Sequence of chain 2.A:
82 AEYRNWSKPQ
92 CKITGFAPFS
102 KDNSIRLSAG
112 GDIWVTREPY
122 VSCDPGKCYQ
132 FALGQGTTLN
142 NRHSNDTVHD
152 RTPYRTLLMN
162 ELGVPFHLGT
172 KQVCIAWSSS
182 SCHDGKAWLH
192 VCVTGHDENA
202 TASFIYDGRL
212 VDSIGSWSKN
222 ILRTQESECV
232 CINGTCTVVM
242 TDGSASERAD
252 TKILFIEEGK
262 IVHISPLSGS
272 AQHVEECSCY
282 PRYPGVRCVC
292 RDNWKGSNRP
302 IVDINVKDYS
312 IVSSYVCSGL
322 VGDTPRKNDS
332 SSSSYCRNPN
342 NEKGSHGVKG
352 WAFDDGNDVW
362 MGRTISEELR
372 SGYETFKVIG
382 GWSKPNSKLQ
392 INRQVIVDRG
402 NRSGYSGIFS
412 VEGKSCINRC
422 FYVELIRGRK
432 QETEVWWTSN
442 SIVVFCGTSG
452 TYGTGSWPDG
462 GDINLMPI

Sequence of chain 3.A:
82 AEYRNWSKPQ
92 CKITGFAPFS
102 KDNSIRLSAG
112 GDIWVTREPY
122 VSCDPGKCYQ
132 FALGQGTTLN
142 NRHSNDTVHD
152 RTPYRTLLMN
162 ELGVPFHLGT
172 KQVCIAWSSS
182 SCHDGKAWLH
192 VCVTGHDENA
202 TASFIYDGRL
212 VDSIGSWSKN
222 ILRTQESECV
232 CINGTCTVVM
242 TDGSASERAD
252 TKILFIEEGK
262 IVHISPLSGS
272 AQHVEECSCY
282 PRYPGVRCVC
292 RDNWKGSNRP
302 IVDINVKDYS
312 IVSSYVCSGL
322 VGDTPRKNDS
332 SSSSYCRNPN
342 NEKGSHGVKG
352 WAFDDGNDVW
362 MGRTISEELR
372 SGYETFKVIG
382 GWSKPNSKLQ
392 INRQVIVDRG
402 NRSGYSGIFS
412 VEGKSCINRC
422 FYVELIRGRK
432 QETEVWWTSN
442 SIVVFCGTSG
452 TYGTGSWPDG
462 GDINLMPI

Binding-site contacts:
Ligand atom C2 contacts residue ARG394 of chain 2.A at 3.9 Å.
Ligand atom O2 contacts residue ARG394 of chain 2.A at 3.4 Å (salt-bridge).
Ligand atom O7 contacts residue THR455 of chain 2.A at 3.5 Å (h-bond).
Ligand atom O5 contacts residue ASN393 of chain 2.A at 3.8 Å.
Ligand atom O4 contacts residue ARG394 of chain 2.A at 3.3 Å (salt-bridge).
Ligand atom O6 contacts residue GLY454 of chain 2.A at 2.8 Å (h-bond).
Ligand atom O5 contacts residue GLY454 of chain 2.A at 3.4 Å.
Ligand atom O2 contacts residue GLN391 of chain 2.A at 2.6 Å (h-bond).
Ligand atom O2 contacts residue ILE392 of chain 2.A at 3.5 Å.
Ligand atom O7 contacts residue ASN200 of chain 3.A at 2.8 Å (h-bond).
Ligand atom O3 contacts residue GLN391 of chain 2.A at 3.2 Å (h-bond).
Ligand atom C2 contacts residue ASN200 of chain 3.A at 2.4 Å.
Ligand atom C6 contacts residue TYR453 of chain 2.A at 3.4 Å (hydrophobic).
Ligand atom C7 contacts residue ASN200 of chain 3.A at 3.1 Å.
Ligand atom C8 contacts residue TYR453 of chain 2.A at 3.9 Å (hydrophobic).
Ligand atom C5 contacts residue ASN200 of chain 3.A at 3.7 Å.
Ligand atom C3 contacts residue GLN391 of chain 2.A at 3.6 Å.
Ligand atom O6 contacts residue TYR453 of chain 2.A at 3.6 Å.
Ligand atom O3 contacts residue ASP330 of chain 2.A at 3.9 Å.
Ligand atom C1 contacts residue THR455 of chain 2.A at 3.9 Å.
Ligand atom C4 contacts residue GLN391 of chain 2.A at 3.4 Å.
Ligand atom C3 contacts residue ASN200 of chain 3.A at 3.8 Å.
Ligand atom C6 contacts residue GLY454 of chain 2.A at 3.5 Å.
Ligand atom C1 contacts residue ASN200 of chain 3.A at 1.4 Å.
Ligand atom O2 contacts residue ASN393 of chain 2.A at 3.6 Å.
Ligand atom O3 contacts residue GLN391 of chain 2.A at 3.8 Å.
Ligand atom N2 contacts residue ASN200 of chain 3.A at 2.8 Å (h-bond).
Ligand atom O3 contacts residue ASN393 of chain 2.A at 3.0 Å (h-bond).
Ligand atom C3 contacts residue ASN393 of chain 2.A at 3.6 Å.
Ligand atom O6 contacts residue THR455 of chain 2.A at 3.5 Å.
Ligand atom O5 contacts residue ILE392 of chain 2.A at 3.8 Å.
Ligand atom C8 contacts residue ASN393 of chain 2.A at 3.9 Å.
Ligand atom O5 contacts residue ASN200 of chain 3.A at 2.4 Å (h-bond).
Ligand atom C6 contacts residue ILE392 of chain 2.A at 3.8 Å (hydrophobic).
Ligand atom O4 contacts residue ARG394 of chain 2.A at 3.5 Å.
Ligand atom C2 contacts residue GLN391 of chain 2.A at 3.5 Å.
Ligand atom O5 contacts residue TYR453 of chain 2.A at 3.9 Å.
Ligand atom O5 contacts residue THR455 of chain 2.A at 3.4 Å.
Ligand atom O4 contacts residue ASN393 of chain 2.A at 3.6 Å (h-bond).
Ligand atom O4 contacts residue GLN391 of chain 2.A at 3.9 Å.

The small molecule below binds the protein below.
Small molecule (SMILES): CC(=O)N[C@H]1[C@H](O[C@H]2[C@H](O)[C@@H](NC(C)=O)CO[C@@H]2CO)O[C@H](CO)[C@@H](O[C@@H]2O[C@H](CO[C@H]3O[C@H](CO)[C@@H](O)[C@H](O)[C@@H]3O)[C@@H](O)[C@H](O[C@H]3O[C@H](CO)[C@@H](O)[C@H](O)[C@@H]3O[C@H]3O[C@H](CO)[C@@H](O)[C@H](O)[C@@H]3O)[C@@H]2O)[C@@H]1O